Binding-site contacts:
Ligand atom C5 contacts residue ASN83 of chain 2.A at 4.2 Å.
Ligand atom N2 contacts residue GLU30 of chain 2.A at 3.2 Å (salt-bridge).
Ligand atom O5 contacts residue ASN83 of chain 2.A at 3.2 Å (h-bond).
Ligand atom C2 contacts residue ASN83 of chain 2.A at 4.2 Å.
Ligand atom C1 contacts residue GLU30 of chain 2.A at 4.3 Å.
Ligand atom N2 contacts residue ASN83 of chain 2.A at 4.4 Å.
Ligand atom C1 contacts residue ASN83 of chain 2.A at 3.0 Å.
Ligand atom C8 contacts residue GLU30 of chain 2.A at 3.4 Å.
Ligand atom C7 contacts residue GLU30 of chain 2.A at 4.0 Å.
Ligand atom C6 contacts residue THR85 of chain 2.A at 4.0 Å.
Ligand atom C3 contacts residue GLU30 of chain 2.A at 4.0 Å.
Ligand atom C5 contacts residue ALA28 of chain 2.A at 4.4 Å (hydrophobic).
Ligand atom C2 contacts residue GLU30 of chain 2.A at 4.0 Å.

The protein below binds the small molecule below.
Small molecule (SMILES): CC(=O)N[C@@H]1[C@@H](O)[C@H](O)[C@@H](CO)O[C@H]1O

Sequence of chain 2.A:
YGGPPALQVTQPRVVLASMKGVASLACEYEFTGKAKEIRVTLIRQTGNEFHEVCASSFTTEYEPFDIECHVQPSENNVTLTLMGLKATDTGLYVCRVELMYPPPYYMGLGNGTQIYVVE